Binding-site contacts:
Ligand atom N6 contacts residue U2 of chain 54.C at 4.2 Å.
Ligand atom C6 contacts residue U1 of chain 54.C at 3.6 Å.
Ligand atom N1 contacts residue U3 of chain 54.C at 2.7 Å (h-bond).
Ligand atom N1 contacts residue U1 of chain 54.C at 2.8 Å (h-bond).
Ligand atom N6 contacts residue U1 of chain 54.C at 2.8 Å (h-bond).
Ligand atom C6 contacts residue U3 of chain 54.C at 3.3 Å.
Ligand atom C2 contacts residue U1 of chain 54.C at 3.5 Å.
Ligand atom N3 contacts residue U2 of chain 54.C at 3.7 Å.
Ligand atom N3 contacts residue U3 of chain 54.C at 4.2 Å.
Ligand atom C6 contacts residue U2 of chain 54.C at 4.1 Å.
Ligand atom N1 contacts residue U2 of chain 54.C at 3.5 Å (h-bond).
Ligand atom C2 contacts residue U2 of chain 54.C at 3.2 Å.
Ligand atom C2 contacts residue U3 of chain 54.C at 3.0 Å.
Ligand atom C4 contacts residue U2 of chain 54.C at 4.3 Å.
Ligand atom N6 contacts residue U3 of chain 54.C at 3.0 Å (h-bond).

This small molecule binds to this protein.
Small molecule (SMILES): Nc1ncnc2c1ncn2[C@@H]1O[C@H](CO[P](=O)(O)O[C@H]2[C@@H](O)[C@H](n3cnc4c(N)ncnc43)O[C@@H]2CO[P](=O)(O)O[C@H]2[C@@H](O)[C@H](n3cnc4c(N)ncnc43)O[C@@H]2COP(=O)(O)O)[C@@H](O)[C@H]1O